A protein and the small-molecule ligand that binds it are described below.
Small molecule (SMILES): Cc1cc(N)nc(CCNC(=O)c2ccc(C#N)cc2)c1

Binding-site contacts:
Ligand atom C10 contacts residue GLU306 of chain 2.A at 3.5 Å.
Ligand atom N7 contacts residue PRO279 of chain 2.A at 3.8 Å.
Ligand atom C29 contacts residue ARG317 of chain 2.A at 3.8 Å.
Ligand atom C9 contacts residue ASN299 of chain 2.A at 4.0 Å.
Ligand atom C9 contacts residue HEM1 of chain 2.H at 3.4 Å.
Ligand atom N12 contacts residue HEM1 of chain 2.H at 4.0 Å.
Ligand atom N12 contacts residue GLN192 of chain 2.A at 3.6 Å.
Ligand atom N33 contacts residue ARG195 of chain 2.A at 3.6 Å (salt-bridge).
Ligand atom N5 contacts residue GLU306 of chain 2.A at 2.6 Å (salt-bridge).
Ligand atom C11 contacts residue VAL281 of chain 2.A at 3.9 Å (hydrophobic).
Ligand atom N5 contacts residue HEM1 of chain 2.H at 4.0 Å.
Ligand atom C4 contacts residue GLU306 of chain 2.A at 3.5 Å.
Ligand atom C9 contacts residue PHE298 of chain 2.A at 4.0 Å (hydrophobic).
Ligand atom C9 contacts residue GLY300 of chain 2.A at 3.7 Å.
Ligand atom C9 contacts residue PRO279 of chain 2.A at 4.0 Å (hydrophobic).
Ligand atom N33 contacts residue ALA211 of chain 2.A at 3.7 Å.
Ligand atom C26 contacts residue GLN192 of chain 2.A at 3.8 Å.
Ligand atom C6 contacts residue GLU306 of chain 2.A at 3.5 Å.
Ligand atom C32 contacts residue ARG195 of chain 2.A at 3.5 Å.
Ligand atom C32 contacts residue ARG317 of chain 2.A at 3.5 Å.
Ligand atom C24 contacts residue GLN192 of chain 2.A at 3.6 Å.
Ligand atom N7 contacts residue TYR302 of chain 2.A at 3.8 Å.
Ligand atom N7 contacts residue TRP301 of chain 2.A at 2.9 Å (h-bond).
Ligand atom C28 contacts residue ARG317 of chain 2.A at 3.5 Å.
Ligand atom C1 contacts residue PRO279 of chain 2.A at 3.9 Å (hydrophobic).
Ligand atom C27 contacts residue GLN192 of chain 2.A at 3.8 Å.
Ligand atom C31 contacts residue HEM1 of chain 2.H at 3.9 Å.
Ligand atom C29 contacts residue ARG195 of chain 2.A at 3.9 Å.
Ligand atom C6 contacts residue PRO279 of chain 2.A at 3.6 Å (hydrophobic).
Ligand atom C6 contacts residue TRP301 of chain 2.A at 3.9 Å (hydrophobic).
Ligand atom N7 contacts residue GLU306 of chain 2.A at 2.7 Å (salt-bridge).
Ligand atom C2 contacts residue PRO279 of chain 2.A at 3.9 Å (hydrophobic).
Ligand atom C10 contacts residue HEM1 of chain 2.H at 3.5 Å.
Ligand atom N5 contacts residue PRO279 of chain 2.A at 3.7 Å.
Ligand atom C1 contacts residue HEM1 of chain 2.H at 3.4 Å.
Ligand atom N33 contacts residue ARG317 of chain 2.A at 3.6 Å (salt-bridge).
Ligand atom C28 contacts residue ARG195 of chain 2.A at 3.3 Å.
Ligand atom N7 contacts residue HEM1 of chain 2.H at 3.3 Å.
Ligand atom C6 contacts residue HEM1 of chain 2.H at 3.6 Å.
Ligand atom C3 contacts residue VAL281 of chain 2.A at 3.7 Å (hydrophobic).

Sequence of chain 2.A:
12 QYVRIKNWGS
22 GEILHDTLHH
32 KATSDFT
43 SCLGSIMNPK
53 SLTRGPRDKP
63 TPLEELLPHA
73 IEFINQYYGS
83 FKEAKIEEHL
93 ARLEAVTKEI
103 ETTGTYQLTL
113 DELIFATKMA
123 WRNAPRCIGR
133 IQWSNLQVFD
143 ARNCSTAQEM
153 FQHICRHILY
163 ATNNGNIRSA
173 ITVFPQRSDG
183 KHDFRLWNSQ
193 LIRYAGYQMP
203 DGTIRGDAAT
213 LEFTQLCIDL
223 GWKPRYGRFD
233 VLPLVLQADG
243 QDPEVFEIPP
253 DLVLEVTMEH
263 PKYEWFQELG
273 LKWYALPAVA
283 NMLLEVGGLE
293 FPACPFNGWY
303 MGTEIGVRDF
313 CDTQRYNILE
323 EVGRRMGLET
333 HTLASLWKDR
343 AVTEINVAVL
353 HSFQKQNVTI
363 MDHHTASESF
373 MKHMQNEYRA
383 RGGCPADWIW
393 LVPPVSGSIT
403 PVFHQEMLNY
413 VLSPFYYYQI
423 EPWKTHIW